Sequence of chain 1.B:
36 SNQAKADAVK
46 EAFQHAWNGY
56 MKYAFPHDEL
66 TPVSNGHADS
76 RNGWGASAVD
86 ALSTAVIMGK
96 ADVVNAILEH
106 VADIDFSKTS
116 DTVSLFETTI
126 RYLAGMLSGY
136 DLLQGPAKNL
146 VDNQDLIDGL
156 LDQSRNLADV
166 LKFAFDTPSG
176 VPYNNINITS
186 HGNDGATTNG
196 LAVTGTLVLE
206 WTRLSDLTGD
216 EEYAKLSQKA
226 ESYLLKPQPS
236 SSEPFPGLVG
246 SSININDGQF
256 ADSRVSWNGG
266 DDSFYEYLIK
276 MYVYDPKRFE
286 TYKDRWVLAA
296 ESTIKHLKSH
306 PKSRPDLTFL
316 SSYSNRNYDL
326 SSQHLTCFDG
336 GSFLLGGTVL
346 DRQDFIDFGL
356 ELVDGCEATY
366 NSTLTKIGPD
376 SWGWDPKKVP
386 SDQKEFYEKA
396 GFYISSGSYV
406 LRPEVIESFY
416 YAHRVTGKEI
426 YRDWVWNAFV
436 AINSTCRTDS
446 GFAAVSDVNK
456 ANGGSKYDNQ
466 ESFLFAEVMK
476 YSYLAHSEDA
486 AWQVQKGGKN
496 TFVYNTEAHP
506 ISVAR

Binding-site contacts:
Ligand atom C4 contacts residue ASN438 of chain 1.B at 4.2 Å.
Ligand atom C8 contacts residue ALA43 of chain 1.B at 4.3 Å (hydrophobic).
Ligand atom O7 contacts residue ASN438 of chain 1.B at 3.6 Å (h-bond).
Ligand atom O5 contacts residue ARG442 of chain 1.B at 3.5 Å (salt-bridge).
Ligand atom C5 contacts residue ARG442 of chain 1.B at 3.3 Å.
Ligand atom N2 contacts residue ASN438 of chain 1.B at 2.9 Å (h-bond).
Ligand atom C7 contacts residue ASN438 of chain 1.B at 3.6 Å.
Ligand atom C6 contacts residue ARG442 of chain 1.B at 3.6 Å.
Ligand atom C1 contacts residue ASN438 of chain 1.B at 1.4 Å.
Ligand atom C3 contacts residue ASN438 of chain 1.B at 3.8 Å.
Ligand atom O5 contacts residue ASN438 of chain 1.B at 2.4 Å (h-bond).
Ligand atom C2 contacts residue ASN438 of chain 1.B at 2.4 Å.
Ligand atom C5 contacts residue ASN438 of chain 1.B at 3.6 Å.
Ligand atom C1 contacts residue ARG442 of chain 1.B at 3.5 Å.
Ligand atom C4 contacts residue ARG442 of chain 1.B at 4.5 Å.
Ligand atom O7 contacts residue VAL435 of chain 1.B at 4.4 Å.
Ligand atom C8 contacts residue TRP431 of chain 1.B at 4.1 Å (hydrophobic).

The protein below binds the small molecule below.
Small molecule (SMILES): CC(=O)N[C@H]1[C@@H](O[C@H]2[C@H](O)[C@@H](NC(C)=O)CO[C@@H]2CO)O[C@H](CO)[C@@H](O)[C@@H]1O